Binding-site contacts:
Ligand atom O3 contacts residue SER263 of chain 1.A at 3.9 Å.
Ligand atom C1 contacts residue GLN214 of chain 1.A at 3.7 Å.
Ligand atom C8 contacts residue ALA213 of chain 1.A at 3.8 Å (hydrophobic).
Ligand atom O5 contacts residue TYR254 of chain 1.A at 4.0 Å.
Ligand atom O4 contacts residue GLN214 of chain 1.A at 3.6 Å (h-bond).
Ligand atom C2 contacts residue ASN266 of chain 1.A at 2.5 Å.
Ligand atom C8 contacts residue TYR265 of chain 1.A at 4.0 Å (hydrophobic).
Ligand atom C1 contacts residue SER263 of chain 1.A at 4.0 Å.
Ligand atom C2 contacts residue SER263 of chain 1.A at 3.5 Å.
Ligand atom C5 contacts residue ASN266 of chain 1.A at 3.6 Å.
Ligand atom C7 contacts residue SER263 of chain 1.A at 3.4 Å.
Ligand atom C7 contacts residue ASN266 of chain 1.A at 3.1 Å.
Ligand atom O6 contacts residue GLN214 of chain 1.A at 3.7 Å.
Ligand atom O3 contacts residue PHE217 of chain 1.A at 3.8 Å.
Ligand atom C8 contacts residue SER263 of chain 1.A at 3.3 Å.
Ligand atom C6 contacts residue TYR254 of chain 1.A at 3.4 Å (hydrophobic).
Ligand atom C1 contacts residue ASN266 of chain 1.A at 1.4 Å.
Ligand atom C8 contacts residue LEU264 of chain 1.A at 3.4 Å (hydrophobic).
Ligand atom O7 contacts residue ASN266 of chain 1.A at 3.0 Å (h-bond).
Ligand atom C2 contacts residue PHE217 of chain 1.A at 4.1 Å (hydrophobic).
Ligand atom C8 contacts residue PHE217 of chain 1.A at 3.7 Å (hydrophobic).
Ligand atom C3 contacts residue ASN266 of chain 1.A at 3.8 Å.
Ligand atom C5 contacts residue GLN214 of chain 1.A at 3.8 Å.
Ligand atom C7 contacts residue PHE217 of chain 1.A at 4.1 Å (hydrophobic).
Ligand atom O2 contacts residue GLN214 of chain 1.A at 3.5 Å (h-bond).
Ligand atom C6 contacts residue PHE217 of chain 1.A at 4.0 Å (hydrophobic).
Ligand atom O6 contacts residue TYR254 of chain 1.A at 3.5 Å (h-bond).
Ligand atom O6 contacts residue ARG211 of chain 1.A at 4.0 Å.
Ligand atom N2 contacts residue SER263 of chain 1.A at 2.5 Å (h-bond).
Ligand atom C3 contacts residue GLN214 of chain 1.A at 4.1 Å.
Ligand atom O6 contacts residue MET252 of chain 1.A at 3.5 Å.
Ligand atom O3 contacts residue GLN214 of chain 1.A at 2.9 Å (h-bond).
Ligand atom O5 contacts residue ASN266 of chain 1.A at 2.3 Å (h-bond).
Ligand atom C3 contacts residue GLN214 of chain 1.A at 3.9 Å.
Ligand atom N2 contacts residue PHE217 of chain 1.A at 3.3 Å.
Ligand atom C3 contacts residue PHE217 of chain 1.A at 3.9 Å (hydrophobic).
Ligand atom O5 contacts residue GLN214 of chain 1.A at 2.9 Å (h-bond).
Ligand atom C6 contacts residue GLN214 of chain 1.A at 3.8 Å.
Ligand atom C3 contacts residue SER263 of chain 1.A at 3.5 Å.
Ligand atom N2 contacts residue ASN266 of chain 1.A at 2.9 Å (h-bond).

Sequence of chain 1.A:
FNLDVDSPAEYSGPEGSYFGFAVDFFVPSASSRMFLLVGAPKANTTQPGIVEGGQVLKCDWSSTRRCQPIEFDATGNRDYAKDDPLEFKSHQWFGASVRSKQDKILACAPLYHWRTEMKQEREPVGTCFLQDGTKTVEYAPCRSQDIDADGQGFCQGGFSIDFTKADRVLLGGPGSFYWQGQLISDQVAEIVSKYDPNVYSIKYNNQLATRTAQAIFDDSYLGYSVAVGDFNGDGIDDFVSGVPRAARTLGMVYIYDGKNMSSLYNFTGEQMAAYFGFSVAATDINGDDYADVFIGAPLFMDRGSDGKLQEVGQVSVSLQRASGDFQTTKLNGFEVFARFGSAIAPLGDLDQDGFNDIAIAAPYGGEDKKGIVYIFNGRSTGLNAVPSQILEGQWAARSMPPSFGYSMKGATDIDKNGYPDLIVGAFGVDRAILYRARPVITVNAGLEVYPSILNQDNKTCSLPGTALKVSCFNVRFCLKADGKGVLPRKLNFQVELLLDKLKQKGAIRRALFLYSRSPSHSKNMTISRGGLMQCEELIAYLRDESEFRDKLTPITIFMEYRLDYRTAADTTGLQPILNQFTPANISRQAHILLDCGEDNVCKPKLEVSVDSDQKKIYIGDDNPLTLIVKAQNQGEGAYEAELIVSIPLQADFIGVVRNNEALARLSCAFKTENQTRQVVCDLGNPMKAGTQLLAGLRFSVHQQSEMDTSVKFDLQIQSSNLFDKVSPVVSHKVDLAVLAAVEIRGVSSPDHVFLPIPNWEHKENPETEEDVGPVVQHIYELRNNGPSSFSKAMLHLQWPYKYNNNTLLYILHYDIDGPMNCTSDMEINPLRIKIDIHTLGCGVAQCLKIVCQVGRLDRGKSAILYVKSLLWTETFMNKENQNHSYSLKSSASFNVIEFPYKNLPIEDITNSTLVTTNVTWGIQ

This small molecule binds to this protein.
Small molecule (SMILES): CC(=O)N[C@H]1[C@H](O[C@H]2[C@H](O)[C@@H](NC(C)=O)CO[C@@H]2CO)O[C@H](CO)[C@@H](O[C@@H]2O[C@H](CO[C@@H]3O[C@H](CO)[C@@H](O[C@H]4O[C@H](CO)[C@@H](O)[C@H](O)[C@@H]4O)[C@H](O)[C@@H]3O)[C@@H](O)[C@H](O[C@H]3O[C@H](CO)[C@@H](O)[C@H](O)[C@@H]3O)[C@@H]2O)[C@@H]1O